The protein below binds the small molecule below.
Small molecule (SMILES): CC(=O)N[C@H]1[C@H](O[C@H]2[C@H](O)[C@@H](NC(C)=O)CO[C@@H]2CO)O[C@H](CO)[C@@H](O)[C@@H]1O

Sequence of chain 1.C:
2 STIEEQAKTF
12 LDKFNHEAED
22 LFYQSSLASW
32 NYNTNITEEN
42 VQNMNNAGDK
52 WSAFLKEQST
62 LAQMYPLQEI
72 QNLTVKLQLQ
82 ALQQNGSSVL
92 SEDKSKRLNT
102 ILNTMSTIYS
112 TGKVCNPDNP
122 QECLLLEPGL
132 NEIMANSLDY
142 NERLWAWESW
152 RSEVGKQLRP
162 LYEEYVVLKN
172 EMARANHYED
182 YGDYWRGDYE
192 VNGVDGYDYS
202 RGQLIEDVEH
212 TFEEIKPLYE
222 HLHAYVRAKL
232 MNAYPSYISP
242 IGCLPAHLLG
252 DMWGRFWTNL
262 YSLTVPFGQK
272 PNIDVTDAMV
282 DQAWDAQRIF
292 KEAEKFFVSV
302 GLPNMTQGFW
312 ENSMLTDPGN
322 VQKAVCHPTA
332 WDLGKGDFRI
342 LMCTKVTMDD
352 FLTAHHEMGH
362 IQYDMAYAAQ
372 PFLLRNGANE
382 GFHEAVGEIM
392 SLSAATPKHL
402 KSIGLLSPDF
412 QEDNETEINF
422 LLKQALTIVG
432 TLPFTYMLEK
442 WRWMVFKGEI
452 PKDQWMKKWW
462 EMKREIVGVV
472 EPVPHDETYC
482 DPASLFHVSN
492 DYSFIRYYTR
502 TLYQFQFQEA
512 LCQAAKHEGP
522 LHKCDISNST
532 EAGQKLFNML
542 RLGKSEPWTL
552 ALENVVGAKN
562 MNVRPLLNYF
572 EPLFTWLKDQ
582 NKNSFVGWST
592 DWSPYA

Binding-site contacts:
Ligand atom O7 contacts residue ASN73 of chain 1.C at 3.0 Å (h-bond).
Ligand atom C8 contacts residue ASN73 of chain 1.C at 4.1 Å.
Ligand atom C7 contacts residue ASN73 of chain 1.C at 3.2 Å.
Ligand atom O5 contacts residue VAL76 of chain 1.C at 3.9 Å.
Ligand atom O5 contacts residue ASN73 of chain 1.C at 2.4 Å (h-bond).
Ligand atom C3 contacts residue ASN73 of chain 1.C at 3.8 Å.
Ligand atom C2 contacts residue ASN73 of chain 1.C at 2.5 Å.
Ligand atom C1 contacts residue LYS9 of chain 1.C at 4.5 Å.
Ligand atom N2 contacts residue ASN73 of chain 1.C at 2.9 Å (h-bond).
Ligand atom C1 contacts residue ASN73 of chain 1.C at 1.4 Å.
Ligand atom C5 contacts residue ASN73 of chain 1.C at 3.7 Å.
Ligand atom C4 contacts residue ASN73 of chain 1.C at 4.2 Å.
Ligand atom O6 contacts residue LYS9 of chain 1.C at 3.9 Å.
Ligand atom C1 contacts residue VAL76 of chain 1.C at 4.1 Å (hydrophobic).
Ligand atom O5 contacts residue LYS9 of chain 1.C at 3.9 Å.